This protein binds this small molecule.
Small molecule (SMILES): O=P(O)(O)OC[C@H]1O[C@](O)(COP(=O)(O)O)[C@@H](O)[C@@H]1O

Sequence of chain 1.G:
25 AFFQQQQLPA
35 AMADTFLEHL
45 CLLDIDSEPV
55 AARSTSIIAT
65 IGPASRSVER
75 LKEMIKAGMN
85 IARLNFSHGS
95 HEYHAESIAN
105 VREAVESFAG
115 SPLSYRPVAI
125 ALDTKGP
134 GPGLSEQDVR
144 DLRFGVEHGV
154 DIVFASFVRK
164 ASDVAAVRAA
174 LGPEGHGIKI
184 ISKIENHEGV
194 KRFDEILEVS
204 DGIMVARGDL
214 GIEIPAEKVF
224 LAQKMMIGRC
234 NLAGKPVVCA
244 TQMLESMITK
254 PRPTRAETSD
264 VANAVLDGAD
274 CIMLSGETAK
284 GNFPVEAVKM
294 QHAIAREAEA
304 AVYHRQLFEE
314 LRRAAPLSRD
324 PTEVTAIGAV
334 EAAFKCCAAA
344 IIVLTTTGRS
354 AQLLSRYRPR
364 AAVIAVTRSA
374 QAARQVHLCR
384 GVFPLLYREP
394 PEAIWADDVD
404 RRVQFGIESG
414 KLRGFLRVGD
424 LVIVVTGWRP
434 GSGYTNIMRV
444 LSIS

Binding-site contacts:
Ligand atom O5P contacts residue SER353 of chain 1.G at 2.6 Å (h-bond).
Ligand atom C6 contacts residue THR438 of chain 1.G at 3.4 Å.
Ligand atom O3 contacts residue GLY430 of chain 1.G at 3.2 Å.
Ligand atom O1P contacts residue PRO433 of chain 1.G at 3.6 Å.
Ligand atom O1P contacts residue GLY434 of chain 1.G at 2.8 Å (h-bond).
Ligand atom O4P contacts residue THR350 of chain 1.G at 2.7 Å (h-bond).
Ligand atom O4 contacts residue TYR437 of chain 1.G at 2.9 Å (h-bond).
Ligand atom P2 contacts residue THR348 of chain 1.G at 3.6 Å.
Ligand atom P2 contacts residue SER353 of chain 1.G at 3.6 Å.
Ligand atom C4 contacts residue THR438 of chain 1.G at 3.8 Å.
Ligand atom O4 contacts residue GLY434 of chain 1.G at 2.5 Å (h-bond).
Ligand atom C5 contacts residue GLY434 of chain 1.G at 3.5 Å.
Ligand atom C3 contacts residue ARG432 of chain 1.G at 3.3 Å.
Ligand atom O6 contacts residue THR349 of chain 1.G at 3.2 Å (h-bond).
Ligand atom O2 contacts residue LEU347 of chain 1.G at 3.6 Å.
Ligand atom O2P contacts residue ARG405 of chain 1.G at 2.8 Å (salt-bridge).
Ligand atom O3 contacts residue TRP398 of chain 1.G at 3.8 Å.
Ligand atom O3P contacts residue TRP398 of chain 1.G at 2.7 Å (h-bond).
Ligand atom O5P contacts residue THR348 of chain 1.G at 2.6 Å (h-bond).
Ligand atom O4P contacts residue SER435 of chain 1.G at 2.9 Å (h-bond).
Ligand atom O2P contacts residue THR349 of chain 1.G at 3.7 Å.
Ligand atom C3 contacts residue GLY434 of chain 1.G at 3.4 Å.
Ligand atom O4P contacts residue THR348 of chain 1.G at 3.6 Å.
Ligand atom O3 contacts residue ARG432 of chain 1.G at 2.6 Å (salt-bridge).
Ligand atom O1 contacts residue GLY434 of chain 1.G at 3.7 Å.
Ligand atom C4 contacts residue GLY434 of chain 1.G at 3.3 Å.
Ligand atom O6P contacts residue SER435 of chain 1.G at 3.1 Å (h-bond).
Ligand atom O6P contacts residue SER353 of chain 1.G at 3.7 Å.
Ligand atom O2 contacts residue GLY430 of chain 1.G at 3.3 Å (h-bond).
Ligand atom C6 contacts residue SER353 of chain 1.G at 3.7 Å.
Ligand atom O6 contacts residue THR348 of chain 1.G at 3.6 Å.
Ligand atom O6P contacts residue GLY436 of chain 1.G at 2.9 Å (h-bond).
Ligand atom O6 contacts residue SER435 of chain 1.G at 3.8 Å.
Ligand atom C6 contacts residue LEU347 of chain 1.G at 3.6 Å (hydrophobic).
Ligand atom P2 contacts residue SER435 of chain 1.G at 3.5 Å.
Ligand atom O4 contacts residue THR438 of chain 1.G at 3.4 Å (h-bond).
Ligand atom O4P contacts residue THR349 of chain 1.G at 3.2 Å (h-bond).
Ligand atom P1 contacts residue ARG405 of chain 1.G at 3.7 Å.
Ligand atom O3P contacts residue ARG405 of chain 1.G at 2.8 Å (salt-bridge).
Ligand atom O4 contacts residue GLY436 of chain 1.G at 3.6 Å.